The protein below binds the small molecule below.
Small molecule (SMILES): Cc1c(S(=O)(=O)c2ccc(=O)[nH]n2)oc2ccc(Cl)cc12

Sequence of chain 1.A:
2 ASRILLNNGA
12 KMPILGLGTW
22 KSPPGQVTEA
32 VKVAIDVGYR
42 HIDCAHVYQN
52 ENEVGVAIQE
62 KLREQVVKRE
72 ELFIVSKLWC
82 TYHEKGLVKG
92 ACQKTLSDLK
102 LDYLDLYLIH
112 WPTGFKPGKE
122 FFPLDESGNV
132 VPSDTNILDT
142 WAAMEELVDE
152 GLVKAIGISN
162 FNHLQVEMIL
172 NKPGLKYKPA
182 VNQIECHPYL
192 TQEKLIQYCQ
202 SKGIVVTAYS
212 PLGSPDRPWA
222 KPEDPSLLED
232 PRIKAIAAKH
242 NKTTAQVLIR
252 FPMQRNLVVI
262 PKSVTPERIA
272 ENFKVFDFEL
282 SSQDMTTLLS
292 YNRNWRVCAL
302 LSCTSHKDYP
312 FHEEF

Binding-site contacts:
Ligand atom O13 contacts residue PHE123 of chain 1.A at 3.3 Å.
Ligand atom C11 contacts residue TRP112 of chain 1.A at 3.3 Å (hydrophobic).
Ligand atom C6 contacts residue HIS111 of chain 1.A at 3.2 Å.
Ligand atom C10 contacts residue TRP112 of chain 1.A at 3.3 Å (hydrophobic).
Ligand atom O13 contacts residue LEU301 of chain 1.A at 2.1 Å.
Ligand atom O7 contacts residue HIS111 of chain 1.A at 2.7 Å (h-bond).
Ligand atom O18 contacts residue PHE123 of chain 1.A at 3.6 Å.
Ligand atom C12 contacts residue TRP112 of chain 1.A at 3.4 Å (hydrophobic).
Ligand atom C10 contacts residue LEU301 of chain 1.A at 1.9 Å (hydrophobic).
Ligand atom C2 contacts residue TRP21 of chain 1.A at 3.5 Å (hydrophobic).
Ligand atom C15 contacts residue LEU301 of chain 1.A at 0.6 Å (hydrophobic).
Ligand atom O13 contacts residue TRP112 of chain 1.A at 3.7 Å.
Ligand atom C15 contacts residue TRP112 of chain 1.A at 3.3 Å (hydrophobic).
Ligand atom N5 contacts residue HIS111 of chain 1.A at 3.0 Å (h-bond).
Ligand atom C16 contacts residue LEU301 of chain 1.A at 1.7 Å (hydrophobic).
Ligand atom C20 contacts residue TRP112 of chain 1.A at 3.6 Å (hydrophobic).
Ligand atom C9 contacts residue LEU301 of chain 1.A at 2.3 Å (hydrophobic).
Ligand atom C17 contacts residue TRP112 of chain 1.A at 3.7 Å (hydrophobic).
Ligand atom C1 contacts residue TRP21 of chain 1.A at 3.5 Å (hydrophobic).
Ligand atom C16 contacts residue THR114 of chain 1.A at 3.3 Å.
Ligand atom C20 contacts residue LEU301 of chain 1.A at 2.6 Å (hydrophobic).
Ligand atom O19 contacts residue TRP220 of chain 1.A at 3.2 Å.
Ligand atom C6 contacts residue NAP1 of chain 1.B at 3.4 Å.
Ligand atom C1 contacts residue NAP1 of chain 1.B at 3.5 Å.
Ligand atom N4 contacts residue TRP112 of chain 1.A at 3.1 Å (h-bond).
Ligand atom C20 contacts residue ALA300 of chain 1.A at 3.6 Å (hydrophobic).
Ligand atom CL21 contacts residue LEU301 of chain 1.A at 1.7 Å.
Ligand atom C16 contacts residue TRP112 of chain 1.A at 3.6 Å (hydrophobic).
Ligand atom C12 contacts residue LEU301 of chain 1.A at 1.2 Å (hydrophobic).
Ligand atom C14 contacts residue TRP112 of chain 1.A at 3.3 Å (hydrophobic).
Ligand atom CL21 contacts residue TRP112 of chain 1.A at 3.6 Å.
Ligand atom O7 contacts residue NAP1 of chain 1.B at 3.0 Å.
Ligand atom C17 contacts residue LEU301 of chain 1.A at 2.2 Å (hydrophobic).
Ligand atom CL21 contacts residue THR114 of chain 1.A at 3.5 Å.
Ligand atom C11 contacts residue LEU301 of chain 1.A at 0.9 Å (hydrophobic).
Ligand atom N5 contacts residue NAP1 of chain 1.B at 3.4 Å (h-bond).
Ligand atom C14 contacts residue LEU301 of chain 1.A at 0.4 Å (hydrophobic).
Ligand atom N5 contacts residue TRP112 of chain 1.A at 3.1 Å (h-bond).
Ligand atom O13 contacts residue TRP80 of chain 1.A at 3.5 Å.
Ligand atom O7 contacts residue TYR49 of chain 1.A at 2.7 Å (h-bond).